Sequence of chain 1.D:
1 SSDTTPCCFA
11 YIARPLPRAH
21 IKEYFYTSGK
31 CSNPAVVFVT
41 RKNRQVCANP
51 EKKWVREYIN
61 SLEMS

Sequence of chain 1.A:
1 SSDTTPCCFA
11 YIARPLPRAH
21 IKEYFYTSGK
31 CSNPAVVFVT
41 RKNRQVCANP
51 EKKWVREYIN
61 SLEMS

This small molecule binds to this protein.
Small molecule (SMILES): OC[C@H]1O[C@@H](O)[C@H](O)[C@@H](O)[C@@H]1O

Binding-site contacts:
Ligand atom C1 contacts residue THR5 of chain 1.A at 3.6 Å.
Ligand atom C3 contacts residue THR5 of chain 1.D at 3.7 Å.
Ligand atom C5 contacts residue SER2 of chain 1.A at 4.4 Å.
Ligand atom O2 contacts residue THR5 of chain 1.A at 3.8 Å.
Ligand atom C6 contacts residue GLA1 of chain 1.M at 3.9 Å.
Ligand atom O1 contacts residue ASP3 of chain 1.D at 3.7 Å.
Ligand atom C4 contacts residue SER28 of chain 1.D at 4.2 Å.
Ligand atom O1 contacts residue THR4 of chain 1.D at 4.2 Å.
Ligand atom O6 contacts residue PRO6 of chain 1.D at 4.3 Å.
Ligand atom O3 contacts residue THR5 of chain 1.D at 3.5 Å (h-bond).
Ligand atom C2 contacts residue THR5 of chain 1.A at 3.8 Å.
Ligand atom O6 contacts residue SER2 of chain 1.A at 4.0 Å.
Ligand atom O2 contacts residue ASP3 of chain 1.D at 3.6 Å (salt-bridge).
Ligand atom C6 contacts residue THR5 of chain 1.D at 4.3 Å.
Ligand atom O6 contacts residue GLA1 of chain 1.M at 3.3 Å (h-bond).
Ligand atom C5 contacts residue THR5 of chain 1.D at 4.4 Å.
Ligand atom C3 contacts residue THR5 of chain 1.A at 3.3 Å.
Ligand atom O5 contacts residue THR5 of chain 1.D at 4.3 Å.
Ligand atom C6 contacts residue SER2 of chain 1.A at 3.4 Å.
Ligand atom C4 contacts residue THR5 of chain 1.A at 4.0 Å.
Ligand atom C5 contacts residue ASP3 of chain 1.A at 4.3 Å.
Ligand atom C6 contacts residue ASP3 of chain 1.A at 3.8 Å.
Ligand atom C4 contacts residue THR5 of chain 1.D at 3.5 Å.
Ligand atom O1 contacts residue SER2 of chain 1.D at 3.5 Å (h-bond).
Ligand atom O6 contacts residue THR5 of chain 1.D at 4.2 Å.
Ligand atom C2 contacts residue ASP3 of chain 1.D at 4.1 Å.
Ligand atom O3 contacts residue THR5 of chain 1.A at 4.2 Å.
Ligand atom O4 contacts residue ASP3 of chain 1.A at 3.1 Å (salt-bridge).
Ligand atom C2 contacts residue THR5 of chain 1.D at 3.5 Å.
Ligand atom O2 contacts residue SER28 of chain 1.A at 3.1 Å (h-bond).
Ligand atom C5 contacts residue THR5 of chain 1.A at 4.0 Å.
Ligand atom O4 contacts residue THR5 of chain 1.A at 4.2 Å.
Ligand atom O5 contacts residue THR4 of chain 1.D at 4.4 Å.
Ligand atom O4 contacts residue THR5 of chain 1.D at 4.4 Å.
Ligand atom O2 contacts residue THR5 of chain 1.D at 4.3 Å.
Ligand atom O3 contacts residue SER28 of chain 1.D at 4.3 Å.
Ligand atom O4 contacts residue SER28 of chain 1.D at 3.1 Å (h-bond).
Ligand atom O5 contacts residue THR5 of chain 1.A at 4.3 Å.
Ligand atom C4 contacts residue ASP3 of chain 1.A at 4.3 Å.
Ligand atom C5 contacts residue THR4 of chain 1.A at 4.1 Å.